A protein and the small-molecule ligand that binds it are described below.
Small molecule (SMILES): Cc1cc(CCCCCCCOc2ccc(C3=NCCO3)cc2)on1

Sequence of chain 40.B:
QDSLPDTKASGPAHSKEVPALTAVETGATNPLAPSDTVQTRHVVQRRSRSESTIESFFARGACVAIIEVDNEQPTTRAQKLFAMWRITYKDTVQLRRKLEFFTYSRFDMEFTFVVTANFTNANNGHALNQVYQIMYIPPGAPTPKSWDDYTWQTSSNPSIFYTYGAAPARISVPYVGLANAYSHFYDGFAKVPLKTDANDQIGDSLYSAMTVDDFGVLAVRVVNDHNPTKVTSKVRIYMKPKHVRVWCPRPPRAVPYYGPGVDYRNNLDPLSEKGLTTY

Sequence of chain 40.D:
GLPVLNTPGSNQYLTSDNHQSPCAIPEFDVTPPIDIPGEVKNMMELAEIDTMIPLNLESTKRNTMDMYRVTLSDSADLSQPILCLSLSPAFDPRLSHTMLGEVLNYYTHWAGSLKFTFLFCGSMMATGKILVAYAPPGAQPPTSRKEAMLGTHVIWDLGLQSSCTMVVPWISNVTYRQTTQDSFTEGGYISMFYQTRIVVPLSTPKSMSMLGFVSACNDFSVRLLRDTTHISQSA

Sequence of chain 36.D:
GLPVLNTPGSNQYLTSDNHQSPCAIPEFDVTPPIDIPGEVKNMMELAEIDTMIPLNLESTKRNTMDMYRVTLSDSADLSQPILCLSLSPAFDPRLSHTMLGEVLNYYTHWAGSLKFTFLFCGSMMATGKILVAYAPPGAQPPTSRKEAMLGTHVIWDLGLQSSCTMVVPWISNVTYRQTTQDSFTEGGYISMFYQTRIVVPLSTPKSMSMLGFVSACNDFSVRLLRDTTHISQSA

Binding-site contacts:
Ligand atom C2C contacts residue PHE237 of chain 40.B at 3.8 Å (hydrophobic).
Ligand atom O1 contacts residue TYR111 of chain 40.B at 3.5 Å.
Ligand atom O1A contacts residue PHE135 of chain 40.B at 3.8 Å.
Ligand atom C2A contacts residue TYR158 of chain 40.B at 3.9 Å (hydrophobic).
Ligand atom C3 contacts residue TYR111 of chain 40.B at 3.2 Å (hydrophobic).
Ligand atom N2 contacts residue TYR111 of chain 40.B at 3.1 Å.
Ligand atom N2 contacts residue TYR204 of chain 40.B at 3.8 Å.
Ligand atom O1B contacts residue ILE109 of chain 40.B at 3.8 Å.
Ligand atom C6C contacts residue PHE237 of chain 40.B at 3.9 Å (hydrophobic).
Ligand atom C4B contacts residue ILE193 of chain 40.B at 3.8 Å (hydrophobic).
Ligand atom N3A contacts residue ALA24 of chain 40.D at 3.9 Å.
Ligand atom C5A contacts residue ILE182 of chain 40.B at 3.5 Å (hydrophobic).
Ligand atom C4C contacts residue PHE237 of chain 40.B at 3.6 Å (hydrophobic).
Ligand atom C5C contacts residue VAL195 of chain 40.B at 3.8 Å (hydrophobic).
Ligand atom C5A contacts residue ILE156 of chain 40.B at 3.2 Å (hydrophobic).
Ligand atom N3A contacts residue PRO180 of chain 40.B at 3.7 Å.
Ligand atom C5 contacts residue TYR111 of chain 40.B at 3.8 Å (hydrophobic).
Ligand atom C2B contacts residue VAL195 of chain 40.B at 3.9 Å (hydrophobic).
Ligand atom C4 contacts residue PHE237 of chain 40.B at 3.1 Å (hydrophobic).
Ligand atom C3B contacts residue TYR158 of chain 40.B at 3.4 Å (hydrophobic).
Ligand atom C7C contacts residue TYR158 of chain 40.B at 3.8 Å (hydrophobic).
Ligand atom C31 contacts residue TYR111 of chain 40.B at 3.7 Å (hydrophobic).
Ligand atom C3 contacts residue PHE237 of chain 40.B at 3.7 Å (hydrophobic).
Ligand atom C5B contacts residue ILE193 of chain 40.B at 3.9 Å (hydrophobic).
Ligand atom C2B contacts residue TYR158 of chain 40.B at 3.5 Å (hydrophobic).
Ligand atom O1 contacts residue TYR204 of chain 40.B at 3.6 Å.
Ligand atom C6C contacts residue VAL198 of chain 40.B at 3.9 Å (hydrophobic).
Ligand atom C5B contacts residue LEU240 of chain 40.B at 3.5 Å (hydrophobic).
Ligand atom C6B contacts residue PHE133 of chain 40.B at 3.5 Å (hydrophobic).
Ligand atom N3A contacts residue TYR158 of chain 40.B at 3.7 Å.
Ligand atom C4A contacts residue SER181 of chain 40.B at 3.8 Å.
Ligand atom O1B contacts residue PHE133 of chain 40.B at 3.9 Å.
Ligand atom C2A contacts residue ILE193 of chain 40.B at 3.9 Å (hydrophobic).
Ligand atom C4A contacts residue ILE182 of chain 40.B at 3.9 Å (hydrophobic).
Ligand atom O1 contacts residue PHE129 of chain 40.B at 3.8 Å.
Ligand atom C4A contacts residue PRO180 of chain 40.B at 3.3 Å (hydrophobic).
Ligand atom C31 contacts residue PHE237 of chain 40.B at 3.8 Å (hydrophobic).
Ligand atom C4 contacts residue TYR111 of chain 40.B at 3.6 Å (hydrophobic).
Ligand atom C4B contacts residue TYR158 of chain 40.B at 3.8 Å (hydrophobic).
Ligand atom C4C contacts residue VAL198 of chain 40.B at 3.8 Å (hydrophobic).